A small-molecule ligand and the protein it binds are described below.
Small molecule (SMILES): NC(=O)CC[C@H](N)C(=O)O

Sequence of chain 8.A:
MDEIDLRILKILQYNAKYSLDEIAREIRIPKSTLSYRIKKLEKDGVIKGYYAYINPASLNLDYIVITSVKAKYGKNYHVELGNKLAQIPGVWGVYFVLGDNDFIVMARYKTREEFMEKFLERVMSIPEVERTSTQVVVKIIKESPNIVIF

Binding-site contacts:
Ligand atom OXT contacts residue PRO30 of chain 8.A at 3.1 Å.
Ligand atom OE1 contacts residue ALA24 of chain 8.A at 4.1 Å.
Ligand atom CA contacts residue LYS31 of chain 8.A at 4.4 Å.
Ligand atom NE2 contacts residue PRO30 of chain 8.A at 3.6 Å.
Ligand atom C contacts residue LYS31 of chain 8.A at 3.7 Å.
Ligand atom C contacts residue PRO30 of chain 8.A at 4.1 Å (hydrophobic).
Ligand atom C contacts residue SER32 of chain 8.A at 3.4 Å.
Ligand atom CA contacts residue PRO30 of chain 8.A at 4.4 Å (hydrophobic).
Ligand atom OXT contacts residue SER32 of chain 8.A at 2.6 Å (h-bond).
Ligand atom OE1 contacts residue LYS31 of chain 8.A at 3.0 Å.
Ligand atom OXT contacts residue LYS31 of chain 8.A at 2.5 Å (salt-bridge).
Ligand atom O contacts residue SER32 of chain 8.A at 3.0 Å (h-bond).
Ligand atom NE2 contacts residue LYS31 of chain 8.A at 3.4 Å (salt-bridge).
Ligand atom CD contacts residue PRO30 of chain 8.A at 4.3 Å (hydrophobic).
Ligand atom CG contacts residue LYS31 of chain 8.A at 3.4 Å.
Ligand atom CD contacts residue LYS31 of chain 8.A at 3.3 Å.